Sequence of chain 1.B:
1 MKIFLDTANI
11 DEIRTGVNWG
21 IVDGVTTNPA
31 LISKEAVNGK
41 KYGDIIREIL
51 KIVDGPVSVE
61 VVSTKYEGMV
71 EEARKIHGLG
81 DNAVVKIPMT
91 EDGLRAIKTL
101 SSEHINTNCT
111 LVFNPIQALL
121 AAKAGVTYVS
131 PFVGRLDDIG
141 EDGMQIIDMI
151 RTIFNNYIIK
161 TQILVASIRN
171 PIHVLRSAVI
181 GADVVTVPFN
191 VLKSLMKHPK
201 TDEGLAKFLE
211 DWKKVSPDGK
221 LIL

Sequence of chain 1.C:
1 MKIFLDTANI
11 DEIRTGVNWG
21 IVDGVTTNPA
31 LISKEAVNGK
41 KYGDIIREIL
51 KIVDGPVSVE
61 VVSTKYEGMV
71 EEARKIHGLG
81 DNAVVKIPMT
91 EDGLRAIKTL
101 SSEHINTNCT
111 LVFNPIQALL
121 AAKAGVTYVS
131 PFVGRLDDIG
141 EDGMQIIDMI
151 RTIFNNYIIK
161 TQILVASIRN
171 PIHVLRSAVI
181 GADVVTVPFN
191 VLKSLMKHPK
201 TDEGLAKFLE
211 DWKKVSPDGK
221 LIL

This protein binds this small molecule.
Small molecule (SMILES): O=C(CO)[C@@H](O)[C@H](O)[C@H](O)COP(=O)(O)O

Binding-site contacts:
Ligand atom C2 contacts residue LYS86 of chain 1.B at 1.3 Å.
Ligand atom O3 contacts residue ASP6 of chain 1.B at 2.7 Å (salt-bridge).
Ligand atom C4 contacts residue ASN28 of chain 1.B at 3.8 Å.
Ligand atom C1 contacts residue SER130 of chain 1.B at 3.5 Å.
Ligand atom O4 contacts residue ASN28 of chain 1.B at 3.0 Å (h-bond).
Ligand atom O3 contacts residue ASN28 of chain 1.B at 3.3 Å (h-bond).
Ligand atom O1 contacts residue ALA166 of chain 1.B at 3.9 Å.
Ligand atom C3 contacts residue THR26 of chain 1.B at 3.8 Å.
Ligand atom O3 contacts residue THR27 of chain 1.B at 3.5 Å (h-bond).
Ligand atom O5 contacts residue ALA166 of chain 1.B at 3.5 Å.
Ligand atom O3P contacts residue ARG135 of chain 1.B at 2.8 Å (salt-bridge).
Ligand atom C3 contacts residue LYS86 of chain 1.B at 2.5 Å.
Ligand atom C5 contacts residue ASP6 of chain 1.B at 3.3 Å.
Ligand atom O1 contacts residue SER130 of chain 1.B at 2.8 Å (h-bond).
Ligand atom O4 contacts residue LYS86 of chain 1.B at 3.6 Å (salt-bridge).
Ligand atom O2P contacts residue SER167 of chain 1.B at 2.6 Å (h-bond).
Ligand atom O1 contacts residue LEU164 of chain 1.B at 3.9 Å.
Ligand atom C6 contacts residue SER167 of chain 1.B at 3.9 Å.
Ligand atom C5 contacts residue ASN28 of chain 1.B at 3.8 Å.
Ligand atom O3 contacts residue LEU31 of chain 1.B at 3.8 Å.
Ligand atom O2P contacts residue ARG169 of chain 1.B at 3.9 Å.
Ligand atom O2P contacts residue ARG135 of chain 1.B at 2.8 Å (salt-bridge).
Ligand atom C1 contacts residue LYS86 of chain 1.B at 2.4 Å.
Ligand atom O1 contacts residue THR26 of chain 1.B at 3.8 Å.
Ligand atom C3 contacts residue ASP6 of chain 1.B at 3.4 Å.
Ligand atom O3 contacts residue LYS86 of chain 1.B at 2.8 Å (salt-bridge).
Ligand atom P contacts residue SER167 of chain 1.B at 3.6 Å.
Ligand atom C1 contacts residue THR110 of chain 1.B at 3.5 Å.
Ligand atom O6 contacts residue SER167 of chain 1.B at 3.4 Å.
Ligand atom C4 contacts residue LYS86 of chain 1.B at 3.5 Å.
Ligand atom C6 contacts residue PHE132 of chain 1.B at 3.5 Å (hydrophobic).
Ligand atom P contacts residue ARG135 of chain 1.B at 3.7 Å.
Ligand atom O1 contacts residue ASN108 of chain 1.B at 3.5 Å (h-bond).
Ligand atom O5 contacts residue ASP6 of chain 1.B at 2.6 Å (salt-bridge).
Ligand atom C2 contacts residue THR27 of chain 1.B at 3.8 Å.
Ligand atom O3 contacts residue THR26 of chain 1.B at 3.7 Å.
Ligand atom O1 contacts residue LYS86 of chain 1.B at 3.1 Å (salt-bridge).
Ligand atom O4 contacts residue PHE132 of chain 1.B at 3.4 Å.
Ligand atom C4 contacts residue PHE132 of chain 1.B at 3.6 Å (hydrophobic).
Ligand atom O5 contacts residue SER167 of chain 1.B at 3.0 Å (h-bond).